A protein and the small-molecule ligand that binds it are described below.
Small molecule (SMILES): CC(=O)Nc1ccc(NC(C)=O)cc1

Binding-site contacts:
Ligand atom CB contacts residue ALA12 of chain 1.F at 4.2 Å (hydrophobic).
Ligand atom CH contacts residue CYS15 of chain 1.F at 1.8 Å (hydrophobic).
Ligand atom CC contacts residue ALA11 of chain 1.F at 4.3 Å (hydrophobic).
Ligand atom CB contacts residue GLY178 of chain 1.B at 3.8 Å.
Ligand atom CJ contacts residue CYS8 of chain 1.F at 2.9 Å (hydrophobic).
Ligand atom CH contacts residue GLU180 of chain 1.B at 2.9 Å.
Ligand atom CC contacts residue ALA12 of chain 1.F at 4.2 Å (hydrophobic).
Ligand atom CG contacts residue GLU180 of chain 1.B at 4.2 Å.
Ligand atom CC contacts residue CYS8 of chain 1.F at 4.1 Å (hydrophobic).
Ligand atom CE contacts residue ALA12 of chain 1.F at 4.1 Å (hydrophobic).
Ligand atom CF contacts residue LEU179 of chain 1.B at 4.3 Å (hydrophobic).
Ligand atom NA contacts residue GLU180 of chain 1.B at 3.6 Å (salt-bridge).
Ligand atom OA contacts residue GLY178 of chain 1.B at 4.4 Å.
Ligand atom CF contacts residue ALA12 of chain 1.F at 4.5 Å (hydrophobic).
Ligand atom CF contacts residue ALA11 of chain 1.F at 4.3 Å (hydrophobic).
Ligand atom NA contacts residue GLY178 of chain 1.B at 3.6 Å.
Ligand atom OA contacts residue CYS8 of chain 1.F at 3.5 Å (h-bond).
Ligand atom CA contacts residue GLY178 of chain 1.B at 3.0 Å.
Ligand atom CG contacts residue CYS15 of chain 1.F at 2.4 Å (hydrophobic).
Ligand atom NA contacts residue CYS15 of chain 1.F at 3.2 Å (h-bond).
Ligand atom CD contacts residue ALA12 of chain 1.F at 4.0 Å (hydrophobic).
Ligand atom OB contacts residue CYS15 of chain 1.F at 3.1 Å (h-bond).
Ligand atom CB contacts residue LEU179 of chain 1.B at 4.3 Å (hydrophobic).
Ligand atom NA contacts residue LEU179 of chain 1.B at 3.9 Å.
Ligand atom CA contacts residue ALA11 of chain 1.F at 3.9 Å (hydrophobic).
Ligand atom CA contacts residue ALA12 of chain 1.F at 4.5 Å (hydrophobic).
Ligand atom CF contacts residue GLY178 of chain 1.B at 3.6 Å.
Ligand atom CA contacts residue LEU179 of chain 1.B at 3.6 Å (hydrophobic).
Ligand atom NB contacts residue CYS8 of chain 1.F at 3.5 Å (h-bond).
Ligand atom CK contacts residue CYS8 of chain 1.F at 1.8 Å (hydrophobic).
Ligand atom CF contacts residue CYS15 of chain 1.F at 4.2 Å (hydrophobic).
Ligand atom CB contacts residue ALA11 of chain 1.F at 3.6 Å (hydrophobic).

Sequence of chain 1.B:
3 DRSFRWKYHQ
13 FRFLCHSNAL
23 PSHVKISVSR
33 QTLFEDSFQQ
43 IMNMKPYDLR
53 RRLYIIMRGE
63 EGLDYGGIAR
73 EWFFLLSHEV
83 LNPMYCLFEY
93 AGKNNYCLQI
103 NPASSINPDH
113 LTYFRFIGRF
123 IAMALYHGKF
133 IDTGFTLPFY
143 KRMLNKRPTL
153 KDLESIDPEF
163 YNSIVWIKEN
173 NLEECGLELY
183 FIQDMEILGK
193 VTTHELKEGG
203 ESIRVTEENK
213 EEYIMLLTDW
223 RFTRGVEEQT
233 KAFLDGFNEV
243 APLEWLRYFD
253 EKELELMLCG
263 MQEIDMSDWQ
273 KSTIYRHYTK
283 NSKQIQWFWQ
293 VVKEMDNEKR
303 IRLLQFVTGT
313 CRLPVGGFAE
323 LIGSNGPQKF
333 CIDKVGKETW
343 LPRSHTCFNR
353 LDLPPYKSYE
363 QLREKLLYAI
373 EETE

Sequence of chain 1.F:
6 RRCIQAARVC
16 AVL